Binding-site contacts:
Ligand atom C8 contacts residue THR618 of chain 1.B at 3.4 Å.
Ligand atom C8 contacts residue ASN616 of chain 1.B at 4.3 Å.
Ligand atom O5 contacts residue ASN616 of chain 1.B at 4.0 Å.
Ligand atom C7 contacts residue THR618 of chain 1.B at 4.0 Å.
Ligand atom N2 contacts residue ASN616 of chain 1.B at 2.9 Å (h-bond).
Ligand atom O7 contacts residue THR618 of chain 1.B at 4.2 Å.
Ligand atom C1 contacts residue ASN616 of chain 1.B at 3.0 Å.
Ligand atom C7 contacts residue ASN616 of chain 1.B at 3.8 Å.
Ligand atom C2 contacts residue ASN616 of chain 1.B at 3.0 Å.

A small-molecule ligand and the protein it binds are described below.
Small molecule (SMILES): CC(=O)N[C@@H]1[C@@H](O)[C@H](O)[C@@H](CO)O[C@H]1O

Sequence of chain 1.B:
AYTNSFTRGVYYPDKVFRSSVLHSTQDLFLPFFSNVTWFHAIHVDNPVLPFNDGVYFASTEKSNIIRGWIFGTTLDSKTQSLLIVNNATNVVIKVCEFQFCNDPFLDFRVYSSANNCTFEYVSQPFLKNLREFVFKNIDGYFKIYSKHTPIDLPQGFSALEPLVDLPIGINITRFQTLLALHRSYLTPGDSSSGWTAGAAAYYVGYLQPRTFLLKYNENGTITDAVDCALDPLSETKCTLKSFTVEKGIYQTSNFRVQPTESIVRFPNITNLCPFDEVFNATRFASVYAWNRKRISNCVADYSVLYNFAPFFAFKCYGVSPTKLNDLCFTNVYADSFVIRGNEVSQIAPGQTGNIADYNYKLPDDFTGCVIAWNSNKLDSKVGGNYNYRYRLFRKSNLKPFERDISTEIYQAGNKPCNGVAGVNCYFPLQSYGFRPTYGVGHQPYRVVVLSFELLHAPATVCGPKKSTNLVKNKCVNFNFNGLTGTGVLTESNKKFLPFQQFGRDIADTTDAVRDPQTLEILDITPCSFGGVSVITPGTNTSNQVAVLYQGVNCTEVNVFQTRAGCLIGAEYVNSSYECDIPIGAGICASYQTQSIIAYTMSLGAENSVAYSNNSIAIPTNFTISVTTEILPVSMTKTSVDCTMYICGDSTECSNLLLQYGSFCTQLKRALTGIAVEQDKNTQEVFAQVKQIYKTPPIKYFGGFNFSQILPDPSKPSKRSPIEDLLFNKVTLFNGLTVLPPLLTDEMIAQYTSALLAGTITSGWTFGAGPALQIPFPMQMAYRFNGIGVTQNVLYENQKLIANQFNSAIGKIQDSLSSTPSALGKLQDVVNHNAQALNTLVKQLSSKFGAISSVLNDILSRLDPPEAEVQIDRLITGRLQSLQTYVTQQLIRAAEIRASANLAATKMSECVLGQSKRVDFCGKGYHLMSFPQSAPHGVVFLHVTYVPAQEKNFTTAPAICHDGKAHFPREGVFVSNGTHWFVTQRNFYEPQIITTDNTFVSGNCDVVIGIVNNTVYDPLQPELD